The small molecule below binds the protein below.
Small molecule (SMILES): CCCCCCCCCCCC(=O)O[C@H](CCCCCCCCCCC)CC(=O)O

Sequence of chain 1.B:
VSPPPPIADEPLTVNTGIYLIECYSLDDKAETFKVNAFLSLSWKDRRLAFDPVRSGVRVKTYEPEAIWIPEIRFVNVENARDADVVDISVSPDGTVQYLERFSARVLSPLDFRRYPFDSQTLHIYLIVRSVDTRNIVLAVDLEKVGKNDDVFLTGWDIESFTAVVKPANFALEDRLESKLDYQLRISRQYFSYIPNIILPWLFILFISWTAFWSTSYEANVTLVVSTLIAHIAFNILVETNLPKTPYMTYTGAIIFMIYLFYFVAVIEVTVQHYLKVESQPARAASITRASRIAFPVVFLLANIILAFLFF

Binding-site contacts:
Ligand atom C15 contacts residue PHE267 of chain 1.C at 4.3 Å (hydrophobic).
Ligand atom C6 contacts residue THR274 of chain 1.C at 3.9 Å.
Ligand atom C4 contacts residue PHE210 of chain 1.B at 4.5 Å (hydrophobic).
Ligand atom C9 contacts residue THR274 of chain 1.C at 4.0 Å.
Ligand atom C3 contacts residue PHE210 of chain 1.B at 4.4 Å (hydrophobic).
Ligand atom C2 contacts residue PHE210 of chain 1.B at 3.7 Å (hydrophobic).
Ligand atom C25 contacts residue VAL275 of chain 1.C at 4.3 Å (hydrophobic).
Ligand atom C7 contacts residue THR274 of chain 1.C at 4.2 Å.
Ligand atom C8 contacts residue THR274 of chain 1.C at 3.8 Å.
Ligand atom C12 contacts residue TYR278 of chain 1.C at 3.7 Å (hydrophobic).
Ligand atom C10 contacts residue TYR278 of chain 1.C at 4.4 Å (hydrophobic).
Ligand atom C10 contacts residue TRP217 of chain 1.B at 4.0 Å (hydrophobic).
Ligand atom C9 contacts residue VAL275 of chain 1.C at 3.9 Å (hydrophobic).
Ligand atom C4 contacts residue ILE271 of chain 1.C at 4.0 Å (hydrophobic).
Ligand atom C19 contacts residue PHE267 of chain 1.C at 4.3 Å (hydrophobic).
Ligand atom C21 contacts residue ILE271 of chain 1.C at 4.0 Å (hydrophobic).
Ligand atom C4 contacts residue TRP217 of chain 1.B at 4.0 Å (hydrophobic).
Ligand atom C9 contacts residue TRP217 of chain 1.B at 4.2 Å (hydrophobic).
Ligand atom C11 contacts residue TYR278 of chain 1.C at 3.7 Å (hydrophobic).
Ligand atom C15 contacts residue PHE210 of chain 1.B at 3.5 Å (hydrophobic).
Ligand atom C11 contacts residue VAL275 of chain 1.C at 4.1 Å (hydrophobic).
Ligand atom C1 contacts residue PHE210 of chain 1.B at 4.0 Å (hydrophobic).
Ligand atom C5 contacts residue TRP217 of chain 1.B at 3.7 Å (hydrophobic).
Ligand atom C8 contacts residue TRP217 of chain 1.B at 3.6 Å (hydrophobic).
Ligand atom C4 contacts residue THR214 of chain 1.B at 3.8 Å.
Ligand atom C19 contacts residue ILE271 of chain 1.C at 4.3 Å (hydrophobic).
Ligand atom C5 contacts residue ILE271 of chain 1.C at 4.4 Å (hydrophobic).
Ligand atom C17 contacts residue PHE267 of chain 1.C at 3.6 Å (hydrophobic).
Ligand atom C23 contacts residue ILE271 of chain 1.C at 4.2 Å (hydrophobic).
Ligand atom C22 contacts residue ILE271 of chain 1.C at 4.0 Å (hydrophobic).
Ligand atom C6 contacts residue TRP217 of chain 1.B at 4.4 Å (hydrophobic).
Ligand atom C6 contacts residue ILE271 of chain 1.C at 3.9 Å (hydrophobic).
Ligand atom C3 contacts residue TRP217 of chain 1.B at 3.8 Å (hydrophobic).
Ligand atom C6 contacts residue THR214 of chain 1.B at 4.3 Å.
Ligand atom C2 contacts residue TRP213 of chain 1.B at 4.5 Å (hydrophobic).
Ligand atom C1 contacts residue TRP213 of chain 1.B at 4.4 Å (hydrophobic).

Sequence of chain 1.C:
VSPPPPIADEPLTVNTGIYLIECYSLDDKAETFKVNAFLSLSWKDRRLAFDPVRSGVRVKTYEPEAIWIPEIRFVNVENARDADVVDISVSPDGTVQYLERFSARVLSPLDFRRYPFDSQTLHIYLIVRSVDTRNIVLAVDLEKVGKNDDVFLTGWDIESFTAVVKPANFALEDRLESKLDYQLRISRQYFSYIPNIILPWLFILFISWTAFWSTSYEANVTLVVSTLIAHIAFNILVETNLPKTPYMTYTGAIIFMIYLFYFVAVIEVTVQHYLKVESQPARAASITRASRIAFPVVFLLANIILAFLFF